The small molecule below binds the protein below.
Small molecule (SMILES): COc1cc2c(c(OC)c1OC)-c1ccc(OC)c(=O)cc1[C@@H](NC(=O)CS)CC2

Sequence of chain 15.E:
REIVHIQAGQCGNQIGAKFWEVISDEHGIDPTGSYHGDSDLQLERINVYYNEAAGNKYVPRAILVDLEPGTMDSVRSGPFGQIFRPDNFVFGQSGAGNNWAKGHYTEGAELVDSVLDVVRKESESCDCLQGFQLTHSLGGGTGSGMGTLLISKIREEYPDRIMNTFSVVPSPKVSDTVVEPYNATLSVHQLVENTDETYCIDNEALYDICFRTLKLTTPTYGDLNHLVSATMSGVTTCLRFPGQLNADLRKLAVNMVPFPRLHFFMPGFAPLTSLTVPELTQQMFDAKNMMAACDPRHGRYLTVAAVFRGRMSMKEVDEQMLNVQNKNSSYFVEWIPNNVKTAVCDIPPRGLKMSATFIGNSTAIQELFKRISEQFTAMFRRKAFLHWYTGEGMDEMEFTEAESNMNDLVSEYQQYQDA

Binding-site contacts:
Ligand atom C17 contacts residue LYS350 of chain 15.E at 3.9 Å.
Ligand atom O1 contacts residue LEU253 of chain 15.E at 3.9 Å.
Ligand atom C18 contacts residue VAL181 of chain 15.D at 3.8 Å (hydrophobic).
Ligand atom C7 contacts residue LEU253 of chain 15.E at 3.9 Å (hydrophobic).
Ligand atom C9 contacts residue LEU253 of chain 15.E at 3.8 Å (hydrophobic).
Ligand atom C22 contacts residue LEU253 of chain 15.E at 3.4 Å (hydrophobic).
Ligand atom S1 contacts residue THR179 of chain 15.D at 3.8 Å.
Ligand atom C4 contacts residue ILE368 of chain 15.E at 3.3 Å (hydrophobic).
Ligand atom C4 contacts residue VAL236 of chain 15.E at 3.8 Å (hydrophobic).
Ligand atom C8 contacts residue LEU253 of chain 15.E at 3.7 Å (hydrophobic).
Ligand atom C6 contacts residue CYS239 of chain 15.E at 3.8 Å (hydrophobic).
Ligand atom C18 contacts residue VAL313 of chain 15.E at 3.3 Å (hydrophobic).
Ligand atom C1 contacts residue LEU253 of chain 15.E at 3.4 Å (hydrophobic).
Ligand atom C18 contacts residue MET257 of chain 15.E at 3.5 Å (hydrophobic).
Ligand atom O5 contacts residue VAL181 of chain 15.D at 3.8 Å.
Ligand atom C6 contacts residue LEU240 of chain 15.E at 3.7 Å (hydrophobic).
Ligand atom O3 contacts residue CYS239 of chain 15.E at 3.2 Å (h-bond).
Ligand atom O6 contacts residue VAL181 of chain 15.D at 3.1 Å.
Ligand atom C3 contacts residue CYS239 of chain 15.E at 3.7 Å (hydrophobic).
Ligand atom C17 contacts residue ASN256 of chain 15.E at 3.8 Å.
Ligand atom C6 contacts residue VAL236 of chain 15.E at 3.8 Å (hydrophobic).
Ligand atom C12 contacts residue LEU246 of chain 15.E at 3.8 Å (hydrophobic).
Ligand atom C5 contacts residue CYS239 of chain 15.E at 3.8 Å (hydrophobic).
Ligand atom O5 contacts residue LYS350 of chain 15.E at 2.9 Å.
Ligand atom O4 contacts residue LEU246 of chain 15.E at 3.8 Å.
Ligand atom C5 contacts residue ALA248 of chain 15.E at 3.8 Å (hydrophobic).
Ligand atom O5 contacts residue ALA180 of chain 15.D at 3.7 Å.
Ligand atom O6 contacts residue ASN256 of chain 15.E at 3.6 Å.
Ligand atom C20 contacts residue LEU253 of chain 15.E at 3.9 Å (hydrophobic).
Ligand atom C5 contacts residue LEU253 of chain 15.E at 3.8 Å (hydrophobic).
Ligand atom C7 contacts residue ALA248 of chain 15.E at 3.3 Å (hydrophobic).
Ligand atom C2 contacts residue ALA314 of chain 15.E at 3.8 Å (hydrophobic).
Ligand atom O2 contacts residue CYS239 of chain 15.E at 3.1 Å (h-bond).
Ligand atom C3 contacts residue LEU253 of chain 15.E at 3.6 Å (hydrophobic).
Ligand atom C19 contacts residue ASN256 of chain 15.E at 3.8 Å.
Ligand atom O3 contacts residue ALA248 of chain 15.E at 3.2 Å.
Ligand atom C16 contacts residue LYS350 of chain 15.E at 3.4 Å.
Ligand atom S1 contacts residue SER178 of chain 15.D at 3.1 Å.
Ligand atom O5 contacts residue THR179 of chain 15.D at 3.9 Å.
Ligand atom O1 contacts residue ALA314 of chain 15.E at 3.3 Å.

Sequence of chain 15.D:
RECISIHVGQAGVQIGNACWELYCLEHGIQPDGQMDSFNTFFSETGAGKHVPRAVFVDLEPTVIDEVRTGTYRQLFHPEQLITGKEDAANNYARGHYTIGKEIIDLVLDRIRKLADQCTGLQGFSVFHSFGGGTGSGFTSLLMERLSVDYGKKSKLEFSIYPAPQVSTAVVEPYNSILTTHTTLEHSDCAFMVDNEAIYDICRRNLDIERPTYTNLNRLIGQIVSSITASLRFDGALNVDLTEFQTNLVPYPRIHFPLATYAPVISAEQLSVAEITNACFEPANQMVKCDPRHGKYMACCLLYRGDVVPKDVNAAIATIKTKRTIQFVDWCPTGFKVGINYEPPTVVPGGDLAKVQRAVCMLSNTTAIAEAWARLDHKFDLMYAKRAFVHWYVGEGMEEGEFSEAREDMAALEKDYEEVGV